Binding-site contacts:
Ligand atom CA contacts residue LEU191 of chain 3.A at 4.5 Å (hydrophobic).
Ligand atom O3 contacts residue ARG157 of chain 3.A at 3.5 Å (salt-bridge).
Ligand atom O3 contacts residue LEU191 of chain 3.A at 3.3 Å (h-bond).
Ligand atom OXT contacts residue ASP192 of chain 3.A at 4.2 Å.
Ligand atom CB contacts residue ASP195 of chain 3.A at 3.6 Å.
Ligand atom OXT contacts residue GLN258 of chain 1.A at 4.0 Å.
Ligand atom CA contacts residue ARG157 of chain 3.A at 3.3 Å.
Ligand atom CA contacts residue HIS190 of chain 3.A at 3.9 Å.
Ligand atom C contacts residue GLN258 of chain 1.A at 4.0 Å.
Ligand atom CB contacts residue ARG157 of chain 3.A at 3.6 Å.
Ligand atom O3 contacts residue ASP192 of chain 3.A at 3.0 Å (salt-bridge).
Ligand atom CA contacts residue ASP192 of chain 3.A at 3.4 Å.
Ligand atom C contacts residue ARG157 of chain 3.A at 3.6 Å.
Ligand atom C contacts residue ASP192 of chain 3.A at 3.8 Å.
Ligand atom O contacts residue GLN258 of chain 1.A at 3.7 Å.
Ligand atom O contacts residue ARG157 of chain 3.A at 3.7 Å.
Ligand atom O3 contacts residue HIS190 of chain 3.A at 3.4 Å (h-bond).
Ligand atom OXT contacts residue ARG157 of chain 3.A at 3.9 Å.
Ligand atom CB contacts residue HIS190 of chain 3.A at 3.5 Å.
Ligand atom CB contacts residue ASP192 of chain 3.A at 3.9 Å.
Ligand atom O contacts residue ASP192 of chain 3.A at 4.0 Å.
Ligand atom O contacts residue LEU191 of chain 3.A at 3.8 Å.

This small molecule binds to this protein.
Small molecule (SMILES): CC(=O)C(=O)O

Sequence of chain 1.A:
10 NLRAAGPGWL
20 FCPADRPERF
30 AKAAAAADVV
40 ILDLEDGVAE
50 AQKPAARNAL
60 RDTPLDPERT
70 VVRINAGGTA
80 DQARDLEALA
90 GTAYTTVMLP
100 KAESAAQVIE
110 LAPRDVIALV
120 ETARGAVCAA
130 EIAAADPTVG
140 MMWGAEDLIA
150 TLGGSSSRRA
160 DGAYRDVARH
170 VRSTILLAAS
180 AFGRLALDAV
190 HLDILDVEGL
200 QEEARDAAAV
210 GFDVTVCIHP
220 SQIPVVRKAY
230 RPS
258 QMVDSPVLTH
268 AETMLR

Sequence of chain 3.A:
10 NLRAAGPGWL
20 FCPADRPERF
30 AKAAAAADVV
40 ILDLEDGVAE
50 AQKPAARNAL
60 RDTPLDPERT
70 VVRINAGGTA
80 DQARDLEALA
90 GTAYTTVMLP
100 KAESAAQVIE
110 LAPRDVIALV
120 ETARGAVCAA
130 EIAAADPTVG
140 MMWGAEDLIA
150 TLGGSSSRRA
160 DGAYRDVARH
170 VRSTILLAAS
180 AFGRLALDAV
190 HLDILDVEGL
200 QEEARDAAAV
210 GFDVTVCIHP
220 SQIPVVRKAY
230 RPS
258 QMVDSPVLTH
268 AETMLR